Binding-site contacts:
Ligand atom CAM contacts residue GLN163 of chain 1.A at 3.2 Å.
Ligand atom OAH contacts residue ARG84 of chain 1.A at 2.6 Å (salt-bridge).
Ligand atom OAQ contacts residue MG1 of chain 1.G at 3.6 Å.
Ligand atom OAO contacts residue ARG84 of chain 1.A at 3.6 Å.
Ligand atom OAD contacts residue ASP197 of chain 1.A at 3.1 Å (salt-bridge).
Ligand atom PBB contacts residue ASP125 of chain 1.A at 3.7 Å.
Ligand atom OAI contacts residue ALA126 of chain 1.A at 3.0 Å (h-bond).
Ligand atom PBA contacts residue MG1 of chain 1.G at 3.5 Å.
Ligand atom OAF contacts residue ASP125 of chain 1.A at 2.8 Å (salt-bridge).
Ligand atom OAQ contacts residue LYS77 of chain 1.A at 3.1 Å (salt-bridge).
Ligand atom OAF contacts residue GLY124 of chain 1.A at 3.5 Å.
Ligand atom OAE contacts residue ASP125 of chain 1.A at 3.2 Å.
Ligand atom PBA contacts residue ARG84 of chain 1.A at 3.2 Å.
Ligand atom OAF contacts residue LYS82 of chain 1.A at 3.7 Å.
Ligand atom CAK contacts residue ARG84 of chain 1.A at 3.7 Å.
Ligand atom PAZ contacts residue ASP125 of chain 1.A at 3.7 Å.
Ligand atom PBB contacts residue MG1 of chain 1.G at 3.2 Å.
Ligand atom OAG contacts residue LYS82 of chain 1.A at 3.5 Å (salt-bridge).
Ligand atom OAC contacts residue ASP122 of chain 1.A at 2.7 Å (salt-bridge).
Ligand atom PAZ contacts residue LYS232 of chain 1.A at 3.2 Å.
Ligand atom OAR contacts residue ARG84 of chain 1.A at 3.1 Å (salt-bridge).
Ligand atom OAG contacts residue LYS232 of chain 1.A at 2.8 Å (salt-bridge).
Ligand atom OAI contacts residue MG1 of chain 1.G at 2.2 Å.
Ligand atom OAD contacts residue MG1 of chain 1.G at 2.0 Å.
Ligand atom SAS contacts residue GLN163 of chain 1.A at 3.6 Å (h-bond).
Ligand atom CAU contacts residue ARG84 of chain 1.A at 3.6 Å.
Ligand atom CAM contacts residue TYR127 of chain 1.A at 3.5 Å (hydrophobic).
Ligand atom CAL contacts residue ASP197 of chain 1.A at 3.4 Å.
Ligand atom OAC contacts residue MG1 of chain 1.G at 2.1 Å.
Ligand atom PAZ contacts residue LYS77 of chain 1.A at 3.7 Å.
Ligand atom OAD contacts residue ASP122 of chain 1.A at 3.1 Å (salt-bridge).
Ligand atom OAC contacts residue VAL123 of chain 1.A at 3.1 Å (h-bond).
Ligand atom OAE contacts residue ALA126 of chain 1.A at 3.5 Å (h-bond).
Ligand atom OAG contacts residue LYS77 of chain 1.A at 3.1 Å (salt-bridge).
Ligand atom PAZ contacts residue MG1 of chain 1.G at 3.3 Å.
Ligand atom OAI contacts residue ASP125 of chain 1.A at 3.2 Å (salt-bridge).
Ligand atom FAJ contacts residue ARG84 of chain 1.A at 3.5 Å.
Ligand atom OAI contacts residue VAL123 of chain 1.A at 3.0 Å (h-bond).
Ligand atom OAI contacts residue ASP197 of chain 1.A at 3.2 Å (salt-bridge).
Ligand atom OAC contacts residue LYS232 of chain 1.A at 2.7 Å (salt-bridge).

The protein below binds the small molecule below.
Small molecule (SMILES): Nc1nc(=O)n([C@H]2CS[C@@H](COP(=O)(O)OP(=O)(O)OP(=O)(O)O)O2)cc1F

Sequence of chain 1.A:
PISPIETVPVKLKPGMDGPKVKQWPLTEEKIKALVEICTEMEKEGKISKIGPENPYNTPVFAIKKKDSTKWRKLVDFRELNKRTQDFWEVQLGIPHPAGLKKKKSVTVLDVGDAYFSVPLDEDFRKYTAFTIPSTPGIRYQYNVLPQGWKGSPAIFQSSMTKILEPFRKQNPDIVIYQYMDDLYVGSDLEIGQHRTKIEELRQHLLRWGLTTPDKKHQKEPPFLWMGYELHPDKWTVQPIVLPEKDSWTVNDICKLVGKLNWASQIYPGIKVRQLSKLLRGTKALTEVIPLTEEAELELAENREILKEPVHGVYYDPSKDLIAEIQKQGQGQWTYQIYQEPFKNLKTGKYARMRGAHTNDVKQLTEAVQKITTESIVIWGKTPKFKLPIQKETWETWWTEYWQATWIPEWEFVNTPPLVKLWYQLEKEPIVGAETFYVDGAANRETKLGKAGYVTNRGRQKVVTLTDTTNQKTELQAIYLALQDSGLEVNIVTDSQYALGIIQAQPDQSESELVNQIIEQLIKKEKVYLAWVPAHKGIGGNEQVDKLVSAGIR